Sequence of chain 1.A:
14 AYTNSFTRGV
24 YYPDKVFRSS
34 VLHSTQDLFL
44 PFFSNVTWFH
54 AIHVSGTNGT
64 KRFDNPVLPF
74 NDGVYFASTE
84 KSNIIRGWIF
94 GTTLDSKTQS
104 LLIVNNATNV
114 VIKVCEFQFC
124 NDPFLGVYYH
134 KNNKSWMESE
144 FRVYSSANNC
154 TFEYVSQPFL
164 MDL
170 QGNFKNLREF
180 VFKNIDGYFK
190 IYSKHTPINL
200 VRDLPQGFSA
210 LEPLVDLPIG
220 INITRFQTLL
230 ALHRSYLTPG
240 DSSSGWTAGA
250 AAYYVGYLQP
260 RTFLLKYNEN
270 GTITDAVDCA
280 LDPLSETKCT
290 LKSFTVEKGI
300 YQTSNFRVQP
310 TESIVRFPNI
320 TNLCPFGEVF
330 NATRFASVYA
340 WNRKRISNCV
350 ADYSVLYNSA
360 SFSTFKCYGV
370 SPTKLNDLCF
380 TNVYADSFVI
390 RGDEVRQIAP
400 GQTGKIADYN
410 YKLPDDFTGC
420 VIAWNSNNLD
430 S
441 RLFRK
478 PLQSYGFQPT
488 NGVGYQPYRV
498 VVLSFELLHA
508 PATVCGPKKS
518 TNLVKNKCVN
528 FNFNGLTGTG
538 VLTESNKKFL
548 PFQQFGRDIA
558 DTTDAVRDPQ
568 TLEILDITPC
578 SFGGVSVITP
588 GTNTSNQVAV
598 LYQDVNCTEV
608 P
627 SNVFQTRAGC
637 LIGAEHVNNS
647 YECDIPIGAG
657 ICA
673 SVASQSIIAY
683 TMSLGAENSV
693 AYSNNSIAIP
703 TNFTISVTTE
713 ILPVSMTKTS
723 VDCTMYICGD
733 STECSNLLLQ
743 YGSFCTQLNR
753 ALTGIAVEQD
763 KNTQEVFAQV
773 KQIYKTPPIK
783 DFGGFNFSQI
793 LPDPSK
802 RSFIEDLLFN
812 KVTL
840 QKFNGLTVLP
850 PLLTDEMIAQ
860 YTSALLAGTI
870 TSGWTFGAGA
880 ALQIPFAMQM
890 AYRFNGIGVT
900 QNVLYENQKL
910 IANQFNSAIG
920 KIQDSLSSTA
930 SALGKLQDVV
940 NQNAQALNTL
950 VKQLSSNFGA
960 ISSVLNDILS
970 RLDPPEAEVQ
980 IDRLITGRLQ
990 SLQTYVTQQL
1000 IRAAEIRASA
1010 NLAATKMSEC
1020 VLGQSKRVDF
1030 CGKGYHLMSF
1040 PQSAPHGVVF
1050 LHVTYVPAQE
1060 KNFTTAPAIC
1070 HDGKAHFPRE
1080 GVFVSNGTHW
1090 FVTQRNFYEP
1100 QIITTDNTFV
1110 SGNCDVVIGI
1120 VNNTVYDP

Binding-site contacts:
Ligand atom O7 contacts residue ASN1121 of chain 1.A at 3.3 Å (h-bond).
Ligand atom O7 contacts residue CYS1069 of chain 1.A at 2.9 Å (h-bond).
Ligand atom O5 contacts residue ASN1121 of chain 1.A at 2.3 Å (h-bond).
Ligand atom N2 contacts residue CYS1069 of chain 1.A at 4.2 Å.
Ligand atom C1 contacts residue ASN1121 of chain 1.A at 1.4 Å.
Ligand atom C2 contacts residue ASN1121 of chain 1.A at 2.6 Å.
Ligand atom C8 contacts residue ASN1121 of chain 1.A at 3.3 Å.
Ligand atom N2 contacts residue ASN1121 of chain 1.A at 2.8 Å (h-bond).
Ligand atom C4 contacts residue ASN1121 of chain 1.A at 4.2 Å.
Ligand atom C5 contacts residue ASN1121 of chain 1.A at 3.6 Å.
Ligand atom O7 contacts residue ASP1071 of chain 1.A at 3.9 Å.
Ligand atom C7 contacts residue CYS1069 of chain 1.A at 3.8 Å (hydrophobic).
Ligand atom C7 contacts residue ASN1121 of chain 1.A at 2.8 Å.
Ligand atom O7 contacts residue HIS1070 of chain 1.A at 4.4 Å.
Ligand atom C3 contacts residue ASN1121 of chain 1.A at 3.9 Å.

The protein below binds the small molecule below.
Small molecule (SMILES): CC(=O)N[C@@H]1[C@@H](O)[C@H](O)[C@@H](CO)O[C@H]1O